Binding-site contacts:
Ligand atom O6 contacts residue HIS532 of chain 1.B at 3.7 Å.
Ligand atom C6 contacts residue PRO623 of chain 1.B at 3.8 Å (hydrophobic).
Ligand atom C5 contacts residue PRO623 of chain 1.B at 3.8 Å (hydrophobic).
Ligand atom O7 contacts residue ASN599 of chain 1.B at 3.4 Å (h-bond).
Ligand atom C5 contacts residue ASN599 of chain 1.B at 3.6 Å.
Ligand atom C8 contacts residue LEU625 of chain 1.B at 3.9 Å (hydrophobic).
Ligand atom C1 contacts residue PRO623 of chain 1.B at 4.1 Å (hydrophobic).
Ligand atom C2 contacts residue ASN599 of chain 1.B at 2.4 Å.
Ligand atom O5 contacts residue HIS532 of chain 1.B at 3.9 Å.
Ligand atom C7 contacts residue ASN599 of chain 1.B at 3.4 Å.
Ligand atom O5 contacts residue ASN599 of chain 1.B at 2.3 Å (h-bond).
Ligand atom C8 contacts residue ASN599 of chain 1.B at 4.3 Å.
Ligand atom C1 contacts residue ASN599 of chain 1.B at 1.4 Å.
Ligand atom C4 contacts residue ASN599 of chain 1.B at 4.2 Å.
Ligand atom C3 contacts residue ASN599 of chain 1.B at 3.8 Å.
Ligand atom C6 contacts residue HIS532 of chain 1.B at 3.7 Å.
Ligand atom N2 contacts residue ASN599 of chain 1.B at 2.9 Å (h-bond).
Ligand atom O5 contacts residue PRO623 of chain 1.B at 3.6 Å.

A protein and the small-molecule ligand that binds it are described below.
Small molecule (SMILES): CC(=O)N[C@H]1[C@H](O[C@H]2[C@H](O)[C@@H](NC(C)=O)CO[C@@H]2CO)O[C@H](CO)[C@@H](O)[C@@H]1O

Sequence of chain 1.B:
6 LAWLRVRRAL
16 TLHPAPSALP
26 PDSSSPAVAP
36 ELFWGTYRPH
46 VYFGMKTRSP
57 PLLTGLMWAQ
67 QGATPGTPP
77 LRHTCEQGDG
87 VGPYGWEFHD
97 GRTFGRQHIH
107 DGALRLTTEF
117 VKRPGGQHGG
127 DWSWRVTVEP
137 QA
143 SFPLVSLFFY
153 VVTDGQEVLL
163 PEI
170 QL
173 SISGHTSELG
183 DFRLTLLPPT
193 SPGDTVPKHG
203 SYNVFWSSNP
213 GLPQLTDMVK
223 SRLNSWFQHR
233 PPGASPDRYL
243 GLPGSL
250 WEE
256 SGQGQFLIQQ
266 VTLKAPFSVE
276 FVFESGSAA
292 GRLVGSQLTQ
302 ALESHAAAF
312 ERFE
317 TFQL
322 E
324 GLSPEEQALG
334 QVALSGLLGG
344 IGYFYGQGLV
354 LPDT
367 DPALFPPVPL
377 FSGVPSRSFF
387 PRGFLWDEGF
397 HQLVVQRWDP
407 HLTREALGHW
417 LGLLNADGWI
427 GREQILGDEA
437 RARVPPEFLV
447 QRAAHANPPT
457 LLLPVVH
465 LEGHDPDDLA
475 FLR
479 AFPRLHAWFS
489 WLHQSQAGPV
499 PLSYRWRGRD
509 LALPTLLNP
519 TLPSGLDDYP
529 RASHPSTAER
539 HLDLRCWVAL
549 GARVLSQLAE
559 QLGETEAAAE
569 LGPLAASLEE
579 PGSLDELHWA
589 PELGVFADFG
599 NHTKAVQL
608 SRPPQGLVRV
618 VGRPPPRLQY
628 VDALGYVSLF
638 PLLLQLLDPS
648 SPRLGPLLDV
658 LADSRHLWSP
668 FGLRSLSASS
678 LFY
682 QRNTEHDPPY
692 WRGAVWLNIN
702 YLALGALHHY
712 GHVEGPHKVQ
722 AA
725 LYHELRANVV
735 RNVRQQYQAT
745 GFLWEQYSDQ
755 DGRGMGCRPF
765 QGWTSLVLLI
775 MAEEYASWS